Binding-site contacts:
Ligand atom CL1 contacts residue LEU25 of chain 30.C at 3.5 Å.
Ligand atom C2A contacts residue PHE186 of chain 30.A at 3.6 Å (hydrophobic).
Ligand atom C3C contacts residue ILE104 of chain 30.A at 3.6 Å (hydrophobic).
Ligand atom C5B contacts residue PHE186 of chain 30.A at 3.8 Å (hydrophobic).
Ligand atom O1A contacts residue PHE186 of chain 30.A at 3.4 Å.
Ligand atom C4 contacts residue TYR197 of chain 30.A at 3.6 Å (hydrophobic).
Ligand atom C5 contacts residue MET221 of chain 30.A at 3.9 Å (hydrophobic).
Ligand atom C4A contacts residue ALA150 of chain 30.A at 3.9 Å (hydrophobic).
Ligand atom C3B contacts residue ALA24 of chain 30.C at 4.0 Å (hydrophobic).
Ligand atom O1B contacts residue VAL188 of chain 30.A at 3.8 Å.
Ligand atom N2 contacts residue MET221 of chain 30.A at 3.9 Å.
Ligand atom C2C contacts residue ILE104 of chain 30.A at 3.9 Å (hydrophobic).
Ligand atom C5B contacts residue MET224 of chain 30.A at 3.8 Å (hydrophobic).
Ligand atom C5A contacts residue ALA150 of chain 30.A at 3.4 Å (hydrophobic).
Ligand atom C4A contacts residue VAL176 of chain 30.A at 3.9 Å (hydrophobic).
Ligand atom O1A contacts residue MET224 of chain 30.A at 3.9 Å.
Ligand atom C4B contacts residue TYR152 of chain 30.A at 3.7 Å (hydrophobic).
Ligand atom O1 contacts residue MET221 of chain 30.A at 3.4 Å (h-bond).
Ligand atom CL2 contacts residue MET224 of chain 30.A at 3.2 Å.
Ligand atom C4A contacts residue SER175 of chain 30.A at 3.6 Å.
Ligand atom CL1 contacts residue VAL188 of chain 30.A at 3.7 Å.
Ligand atom C31 contacts residue ASN219 of chain 30.A at 3.7 Å.
Ligand atom C4B contacts residue PHE186 of chain 30.A at 3.6 Å (hydrophobic).
Ligand atom C2C contacts residue MET221 of chain 30.A at 3.3 Å (hydrophobic).
Ligand atom C1C contacts residue TYR128 of chain 30.A at 3.6 Å (hydrophobic).
Ligand atom C4A contacts residue PRO174 of chain 30.A at 3.2 Å (hydrophobic).
Ligand atom C31 contacts residue TYR197 of chain 30.A at 3.6 Å (hydrophobic).
Ligand atom N3A contacts residue ALA24 of chain 30.C at 3.8 Å.
Ligand atom C4C contacts residue VAL191 of chain 30.A at 3.7 Å (hydrophobic).
Ligand atom CL2 contacts residue ILE104 of chain 30.A at 3.4 Å.
Ligand atom C5 contacts residue LEU106 of chain 30.A at 3.7 Å (hydrophobic).
Ligand atom C3C contacts residue TYR128 of chain 30.A at 3.8 Å (hydrophobic).
Ligand atom C1C contacts residue LEU106 of chain 30.A at 3.9 Å (hydrophobic).
Ligand atom CL2 contacts residue TYR128 of chain 30.A at 3.4 Å.
Ligand atom C5C contacts residue TYR152 of chain 30.A at 3.8 Å (hydrophobic).
Ligand atom N3A contacts residue PRO174 of chain 30.A at 3.3 Å (h-bond).
Ligand atom N2 contacts residue ASN219 of chain 30.A at 3.5 Å (h-bond).
Ligand atom C5A contacts residue VAL176 of chain 30.A at 3.8 Å (hydrophobic).
Ligand atom O1 contacts residue LEU106 of chain 30.A at 3.7 Å.
Ligand atom C3B contacts residue TYR152 of chain 30.A at 3.9 Å (hydrophobic).

The protein below binds the small molecule below.
Small molecule (SMILES): Cc1cc(CCCCCOc2c(Cl)cc(C3=NCCO3)cc2Cl)on1

Sequence of chain 30.A:
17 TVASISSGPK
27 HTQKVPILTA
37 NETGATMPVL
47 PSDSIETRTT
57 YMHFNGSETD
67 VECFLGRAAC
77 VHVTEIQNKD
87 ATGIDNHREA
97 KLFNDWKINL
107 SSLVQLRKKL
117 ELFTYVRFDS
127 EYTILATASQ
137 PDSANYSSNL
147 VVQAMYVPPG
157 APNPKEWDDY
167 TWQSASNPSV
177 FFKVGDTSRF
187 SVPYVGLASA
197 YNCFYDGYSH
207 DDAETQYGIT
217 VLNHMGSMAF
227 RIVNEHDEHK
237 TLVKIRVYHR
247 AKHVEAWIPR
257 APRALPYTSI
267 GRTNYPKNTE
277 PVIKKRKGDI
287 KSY

Sequence of chain 30.C:
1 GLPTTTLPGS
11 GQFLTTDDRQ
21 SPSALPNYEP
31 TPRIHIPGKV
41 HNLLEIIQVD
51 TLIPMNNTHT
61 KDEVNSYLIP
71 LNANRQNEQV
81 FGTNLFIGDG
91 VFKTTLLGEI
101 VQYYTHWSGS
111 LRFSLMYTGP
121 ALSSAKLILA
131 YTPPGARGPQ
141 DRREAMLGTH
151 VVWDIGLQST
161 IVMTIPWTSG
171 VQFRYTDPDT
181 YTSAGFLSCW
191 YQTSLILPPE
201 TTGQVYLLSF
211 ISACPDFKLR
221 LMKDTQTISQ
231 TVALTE

Sequence of chain 26.C:
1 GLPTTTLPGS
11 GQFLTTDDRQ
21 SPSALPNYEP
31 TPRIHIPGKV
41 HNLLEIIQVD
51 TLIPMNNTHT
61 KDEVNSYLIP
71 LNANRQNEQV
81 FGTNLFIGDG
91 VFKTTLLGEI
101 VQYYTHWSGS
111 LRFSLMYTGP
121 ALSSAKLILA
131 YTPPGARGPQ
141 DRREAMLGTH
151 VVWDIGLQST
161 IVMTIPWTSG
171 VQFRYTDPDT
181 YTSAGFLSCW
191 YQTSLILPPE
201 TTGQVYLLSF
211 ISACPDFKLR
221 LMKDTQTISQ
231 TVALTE